A protein and the small-molecule ligand that binds it are described below.
Small molecule (SMILES): CCN1C[C@]2(COC(=O)c3ccccc3N3C(=O)C[C@H](C)C3=O)CC[C@H](OC)[C@@]34[C@@H]5C[C@H]6[C@H](OC)[C@@H]5[C@](O)(C[C@@H]6OC)[C@@](O)([C@@H](OC)[C@H]23)[C@@H]14

Binding-site contacts:
Ligand atom C3 contacts residue TYR196 of chain 1.G at 3.7 Å (hydrophobic).
Ligand atom C4 contacts residue GLN194 of chain 1.G at 2.9 Å.
Ligand atom C25 contacts residue ILE126 of chain 1.F at 3.7 Å (hydrophobic).
Ligand atom C25 contacts residue TRP155 of chain 1.G at 3.2 Å (hydrophobic).
Ligand atom C39 contacts residue CYS198 of chain 1.G at 3.5 Å (hydrophobic).
Ligand atom C1 contacts residue TYR101 of chain 1.G at 3.3 Å (hydrophobic).
Ligand atom C23 contacts residue TRP155 of chain 1.G at 3.4 Å (hydrophobic).
Ligand atom C13 contacts residue TYR101 of chain 1.G at 3.5 Å (hydrophobic).
Ligand atom C21 contacts residue TRP155 of chain 1.G at 3.6 Å (hydrophobic).
Ligand atom C15 contacts residue TRP155 of chain 1.G at 3.6 Å (hydrophobic).
Ligand atom C3 contacts residue TYR101 of chain 1.G at 3.7 Å (hydrophobic).
Ligand atom C4 contacts residue LYS151 of chain 1.G at 3.5 Å.
Ligand atom C22 contacts residue TRP155 of chain 1.G at 3.2 Å (hydrophobic).
Ligand atom C11 contacts residue TYR101 of chain 1.G at 3.6 Å (hydrophobic).
Ligand atom O38 contacts residue CYS198 of chain 1.G at 3.5 Å (h-bond).
Ligand atom O32 contacts residue TYR63 of chain 1.F at 3.3 Å (h-bond).
Ligand atom C12 contacts residue TYR101 of chain 1.G at 3.0 Å (hydrophobic).
Ligand atom C21 contacts residue SER154 of chain 1.G at 3.6 Å.
Ligand atom C9 contacts residue SER175 of chain 1.F at 3.1 Å.
Ligand atom C8 contacts residue SER175 of chain 1.F at 3.2 Å.
Ligand atom C3 contacts residue ASP205 of chain 1.G at 3.7 Å.
Ligand atom O13 contacts residue TYR101 of chain 1.G at 3.3 Å.
Ligand atom O11 contacts residue LYS151 of chain 1.G at 3.6 Å.
Ligand atom N23 contacts residue TRP155 of chain 1.G at 3.0 Å (h-bond).
Ligand atom C24 contacts residue TRP155 of chain 1.G at 3.2 Å (hydrophobic).
Ligand atom C12 contacts residue SER102 of chain 1.G at 3.6 Å.
Ligand atom C22 contacts residue TYR157 of chain 1.G at 3.6 Å (hydrophobic).
Ligand atom C22 contacts residue TYR203 of chain 1.G at 3.8 Å (hydrophobic).
Ligand atom O27 contacts residue TYR63 of chain 1.F at 3.3 Å (h-bond).
Ligand atom C22 contacts residue VAL156 of chain 1.G at 3.6 Å (hydrophobic).
Ligand atom C5 contacts residue LYS151 of chain 1.G at 3.4 Å.
Ligand atom C2 contacts residue TYR196 of chain 1.G at 3.4 Å (hydrophobic).
Ligand atom O28 contacts residue TYR63 of chain 1.F at 3.3 Å (h-bond).
Ligand atom O11 contacts residue TYR101 of chain 1.G at 3.1 Å.
Ligand atom C28 contacts residue TYR63 of chain 1.F at 3.6 Å (hydrophobic).
Ligand atom C29 contacts residue TYR63 of chain 1.F at 3.5 Å (hydrophobic).
Ligand atom C2 contacts residue TYR101 of chain 1.G at 3.2 Å (hydrophobic).
Ligand atom C3 contacts residue GLN194 of chain 1.G at 3.3 Å.
Ligand atom O8 contacts residue SER175 of chain 1.F at 2.6 Å (h-bond).
Ligand atom O19 contacts residue TRP155 of chain 1.G at 3.0 Å (h-bond).

Sequence of chain 1.G:
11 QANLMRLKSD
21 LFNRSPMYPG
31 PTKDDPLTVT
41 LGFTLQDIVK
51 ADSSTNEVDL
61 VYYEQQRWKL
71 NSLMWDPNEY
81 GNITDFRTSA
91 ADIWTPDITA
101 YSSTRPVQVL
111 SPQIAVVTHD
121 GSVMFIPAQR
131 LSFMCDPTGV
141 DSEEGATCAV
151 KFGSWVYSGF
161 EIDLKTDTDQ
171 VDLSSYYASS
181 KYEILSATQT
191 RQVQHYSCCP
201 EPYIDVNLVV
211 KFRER

Sequence of chain 1.F:
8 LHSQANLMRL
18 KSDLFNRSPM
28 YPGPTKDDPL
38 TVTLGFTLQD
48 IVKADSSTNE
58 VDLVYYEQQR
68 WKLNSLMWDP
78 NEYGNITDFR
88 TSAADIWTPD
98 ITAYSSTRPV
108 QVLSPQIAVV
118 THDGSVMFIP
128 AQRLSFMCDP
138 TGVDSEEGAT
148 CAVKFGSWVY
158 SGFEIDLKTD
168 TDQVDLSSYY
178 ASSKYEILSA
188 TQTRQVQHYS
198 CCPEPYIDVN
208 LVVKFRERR